The protein below binds the small molecule below.
Small molecule (SMILES): NC1N=CNc2c1ncn2[C@@H]1O[C@@H]2CO[P](=O)(O)O[C@H]3[C@@H](O)[C@H](n4cnc5c4NC=NC5N)O[C@@H]3CO[P](=O)(O)O[C@H]3[C@@H](O)[C@H](n4cnc5c4NC=NC5N)O[C@@H]3CO[P](=O)(O)O[C@H]2[C@H]1O

Sequence of chain 1.B:
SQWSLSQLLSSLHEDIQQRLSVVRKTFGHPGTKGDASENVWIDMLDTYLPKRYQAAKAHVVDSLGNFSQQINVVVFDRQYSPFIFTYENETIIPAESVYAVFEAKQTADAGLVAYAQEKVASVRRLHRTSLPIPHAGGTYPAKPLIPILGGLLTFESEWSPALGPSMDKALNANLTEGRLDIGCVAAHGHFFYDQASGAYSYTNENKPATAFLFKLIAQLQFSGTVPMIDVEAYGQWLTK

Binding-site contacts:
Ligand atom N1 contacts residue MET229 of chain 1.B at 3.5 Å.
Ligand atom O3' contacts residue HIS136 of chain 1.C at 3.3 Å.
Ligand atom N6 contacts residue MET229 of chain 1.B at 3.4 Å.
Ligand atom N6 contacts residue VAL227 of chain 1.A at 3.0 Å (h-bond).
Ligand atom N6 contacts residue MET229 of chain 1.C at 3.4 Å.
Ligand atom O2' contacts residue TYR81 of chain 1.C at 3.0 Å (h-bond).
Ligand atom OP1 contacts residue THR226 of chain 1.C at 2.6 Å (h-bond).
Ligand atom C4 contacts residue ILE134 of chain 1.A at 3.4 Å (hydrophobic).
Ligand atom N9 contacts residue ILE134 of chain 1.C at 3.4 Å.
Ligand atom C2 contacts residue TYR81 of chain 1.A at 3.5 Å (hydrophobic).
Ligand atom OP2 contacts residue HIS136 of chain 1.B at 3.5 Å.
Ligand atom O3' contacts residue HIS136 of chain 1.A at 3.2 Å.
Ligand atom C4 contacts residue ILE134 of chain 1.C at 3.4 Å (hydrophobic).
Ligand atom N9 contacts residue ILE134 of chain 1.B at 3.4 Å.
Ligand atom C2' contacts residue TYR81 of chain 1.C at 3.5 Å (hydrophobic).
Ligand atom O2' contacts residue TYR81 of chain 1.A at 3.1 Å (h-bond).
Ligand atom OP2 contacts residue ALA137 of chain 1.B at 2.8 Å (h-bond).
Ligand atom O2' contacts residue TYR81 of chain 1.B at 3.1 Å (h-bond).
Ligand atom N1 contacts residue MET229 of chain 1.A at 3.5 Å.
Ligand atom N3 contacts residue ILE134 of chain 1.A at 3.5 Å.
Ligand atom N1 contacts residue MET229 of chain 1.C at 3.5 Å.
Ligand atom OP2 contacts residue HIS136 of chain 1.C at 3.5 Å.
Ligand atom N6 contacts residue PRO228 of chain 1.A at 3.5 Å (h-bond).
Ligand atom N6 contacts residue PRO228 of chain 1.C at 3.5 Å (h-bond).
Ligand atom N6 contacts residue VAL227 of chain 1.C at 2.9 Å (h-bond).
Ligand atom N6 contacts residue PRO228 of chain 1.B at 3.4 Å (h-bond).
Ligand atom N9 contacts residue ILE134 of chain 1.A at 3.4 Å.
Ligand atom OP2 contacts residue ALA137 of chain 1.C at 2.8 Å (h-bond).
Ligand atom O3' contacts residue HIS136 of chain 1.B at 3.3 Å.
Ligand atom OP2 contacts residue ALA137 of chain 1.A at 2.8 Å (h-bond).
Ligand atom OP1 contacts residue THR226 of chain 1.A at 2.6 Å (h-bond).
Ligand atom C2 contacts residue TYR81 of chain 1.C at 3.4 Å (hydrophobic).
Ligand atom OP1 contacts residue THR226 of chain 1.B at 2.6 Å (h-bond).
Ligand atom N6 contacts residue MET229 of chain 1.A at 3.4 Å.
Ligand atom N1 contacts residue TYR81 of chain 1.C at 3.5 Å.
Ligand atom C2 contacts residue TYR81 of chain 1.B at 3.5 Å (hydrophobic).
Ligand atom N1 contacts residue TYR81 of chain 1.A at 3.5 Å.
Ligand atom C2' contacts residue TYR81 of chain 1.A at 3.5 Å (hydrophobic).
Ligand atom C4 contacts residue ILE134 of chain 1.B at 3.4 Å (hydrophobic).
Ligand atom N6 contacts residue VAL227 of chain 1.B at 3.0 Å (h-bond).

Sequence of chain 1.A:
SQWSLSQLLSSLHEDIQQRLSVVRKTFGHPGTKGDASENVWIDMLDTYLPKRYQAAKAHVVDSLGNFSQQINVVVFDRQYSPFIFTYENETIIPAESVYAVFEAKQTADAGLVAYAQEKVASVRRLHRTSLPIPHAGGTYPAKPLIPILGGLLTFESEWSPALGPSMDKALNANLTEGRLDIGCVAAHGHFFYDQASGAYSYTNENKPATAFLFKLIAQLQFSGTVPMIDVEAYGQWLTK

Sequence of chain 1.C:
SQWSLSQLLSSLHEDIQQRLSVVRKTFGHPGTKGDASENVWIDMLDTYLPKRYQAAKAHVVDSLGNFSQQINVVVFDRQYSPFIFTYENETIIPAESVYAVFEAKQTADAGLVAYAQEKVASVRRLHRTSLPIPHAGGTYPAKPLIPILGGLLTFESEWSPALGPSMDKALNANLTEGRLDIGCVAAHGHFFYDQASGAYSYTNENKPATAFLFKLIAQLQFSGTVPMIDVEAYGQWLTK